Sequence of chain 1.D:
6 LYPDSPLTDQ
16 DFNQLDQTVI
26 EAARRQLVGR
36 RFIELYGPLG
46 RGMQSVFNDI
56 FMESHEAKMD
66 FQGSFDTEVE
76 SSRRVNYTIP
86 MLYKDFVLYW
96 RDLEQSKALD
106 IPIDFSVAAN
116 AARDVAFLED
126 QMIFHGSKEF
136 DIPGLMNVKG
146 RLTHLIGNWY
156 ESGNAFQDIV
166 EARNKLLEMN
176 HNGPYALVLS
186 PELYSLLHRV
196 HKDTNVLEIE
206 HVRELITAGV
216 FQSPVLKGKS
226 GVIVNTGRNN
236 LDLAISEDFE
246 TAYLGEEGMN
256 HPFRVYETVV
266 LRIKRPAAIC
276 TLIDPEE

Binding-site contacts:
Ligand atom CG1 contacts residue ARG35 of chain 1.D at 4.2 Å.
Ligand atom O contacts residue ASP243 of chain 1.D at 4.1 Å.
Ligand atom N contacts residue ASP243 of chain 1.D at 2.8 Å (salt-bridge).
Ligand atom CD1 contacts residue LEU32 of chain 1.D at 3.8 Å (hydrophobic).
Ligand atom CB contacts residue ASP243 of chain 1.D at 4.3 Å.
Ligand atom N contacts residue ARG35 of chain 1.D at 4.1 Å.
Ligand atom CB contacts residue LEU40 of chain 1.D at 4.1 Å (hydrophobic).
Ligand atom C contacts residue ASP243 of chain 1.D at 3.9 Å.
Ligand atom C contacts residue ASP243 of chain 1.D at 3.8 Å.
Ligand atom CD1 contacts residue ARG29 of chain 1.D at 4.4 Å.
Ligand atom N contacts residue PRO43 of chain 1.D at 4.4 Å.
Ligand atom CA contacts residue ASP243 of chain 1.D at 4.4 Å.
Ligand atom CA contacts residue ARG29 of chain 1.D at 4.0 Å.
Ligand atom CD contacts residue ARG36 of chain 1.D at 4.1 Å.
Ligand atom CG2 contacts residue LEU40 of chain 1.D at 4.2 Å (hydrophobic).
Ligand atom CB contacts residue ARG35 of chain 1.D at 3.5 Å.
Ligand atom CG2 contacts residue PRO43 of chain 1.D at 3.9 Å (hydrophobic).
Ligand atom CA contacts residue ASP243 of chain 1.D at 3.3 Å.
Ligand atom O contacts residue ARG35 of chain 1.D at 3.4 Å (salt-bridge).
Ligand atom NE2 contacts residue ARG36 of chain 1.D at 3.9 Å.
Ligand atom CD1 contacts residue LEU40 of chain 1.D at 3.8 Å (hydrophobic).
Ligand atom O contacts residue ARG35 of chain 1.D at 3.1 Å (salt-bridge).
Ligand atom CA contacts residue PRO43 of chain 1.D at 4.4 Å (hydrophobic).
Ligand atom CG2 contacts residue ASP243 of chain 1.D at 3.3 Å.
Ligand atom C contacts residue ARG35 of chain 1.D at 3.6 Å.
Ligand atom OG contacts residue ILE25 of chain 1.D at 4.0 Å.
Ligand atom CB contacts residue PRO43 of chain 1.D at 3.8 Å (hydrophobic).
Ligand atom C contacts residue ARG36 of chain 1.D at 3.2 Å.
Ligand atom CG contacts residue LEU40 of chain 1.D at 4.4 Å (hydrophobic).
Ligand atom OE1 contacts residue ARG36 of chain 1.D at 3.8 Å.
Ligand atom CD1 contacts residue ARG35 of chain 1.D at 4.5 Å.
Ligand atom N contacts residue ASP243 of chain 1.D at 3.2 Å (salt-bridge).
Ligand atom CA contacts residue ASP243 of chain 1.D at 4.3 Å.
Ligand atom OG contacts residue ARG29 of chain 1.D at 4.3 Å.
Ligand atom O contacts residue ARG29 of chain 1.D at 3.8 Å.
Ligand atom C contacts residue ARG35 of chain 1.D at 4.4 Å.
Ligand atom CB contacts residue ARG29 of chain 1.D at 4.1 Å.
Ligand atom CB contacts residue ARG35 of chain 1.D at 4.1 Å.
Ligand atom O contacts residue ARG36 of chain 1.D at 3.6 Å (salt-bridge).
Ligand atom CA contacts residue ARG35 of chain 1.D at 3.9 Å.

The small molecule below binds the protein below.
Small molecule (SMILES): CC[C@H](C)[C@H](NC(=O)[C@H](CC(C)C)NC(=O)[C@H](CO)NC(=O)CNC(=O)[C@@H](NC(=O)[C@@H](N)[C@@H](C)O)C(C)C)C(=O)N[C@H](C=O)CCC(N)=O